Sequence of chain 1.A:
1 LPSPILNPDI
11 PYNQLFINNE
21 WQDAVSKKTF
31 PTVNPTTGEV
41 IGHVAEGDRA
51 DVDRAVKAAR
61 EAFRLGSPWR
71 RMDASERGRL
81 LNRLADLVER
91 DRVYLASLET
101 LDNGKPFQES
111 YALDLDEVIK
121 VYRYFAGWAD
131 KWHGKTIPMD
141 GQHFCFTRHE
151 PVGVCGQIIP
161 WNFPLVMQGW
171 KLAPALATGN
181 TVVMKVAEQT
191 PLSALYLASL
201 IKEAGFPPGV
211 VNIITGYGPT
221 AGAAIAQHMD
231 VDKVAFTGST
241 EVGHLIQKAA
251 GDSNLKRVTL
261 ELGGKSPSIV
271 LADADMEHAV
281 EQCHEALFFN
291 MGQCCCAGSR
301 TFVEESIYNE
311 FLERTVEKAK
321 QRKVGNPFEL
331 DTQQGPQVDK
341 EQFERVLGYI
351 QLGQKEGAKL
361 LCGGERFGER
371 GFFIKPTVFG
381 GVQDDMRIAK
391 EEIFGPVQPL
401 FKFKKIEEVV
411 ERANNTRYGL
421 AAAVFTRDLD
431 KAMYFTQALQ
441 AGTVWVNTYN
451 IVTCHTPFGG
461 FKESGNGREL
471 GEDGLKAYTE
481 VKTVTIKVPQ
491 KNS

The small molecule below binds the protein below.
Small molecule (SMILES): COc1ccccc1-c1c[n+](-c2ccc(-c3ccccc3)cc2)c2n1CCCCN2

Binding-site contacts:
Ligand atom C20 contacts residue GLU285 of chain 1.A at 3.6 Å.
Ligand atom C5 contacts residue ASN450 of chain 1.A at 3.1 Å.
Ligand atom N2 contacts residue ASN450 of chain 1.A at 3.4 Å (h-bond).
Ligand atom C28 contacts residue ASN450 of chain 1.A at 3.7 Å.
Ligand atom C9 contacts residue PHE163 of chain 1.A at 3.8 Å (hydrophobic).
Ligand atom O29 contacts residue LEU113 of chain 1.A at 3.4 Å.
Ligand atom C8 contacts residue CYS294 of chain 1.A at 3.9 Å (hydrophobic).
Ligand atom C27 contacts residue LEU113 of chain 1.A at 3.8 Å (hydrophobic).
Ligand atom C1 contacts residue ASN450 of chain 1.A at 3.3 Å.
Ligand atom C1 contacts residue PHE289 of chain 1.A at 3.6 Å (hydrophobic).
Ligand atom C3 contacts residue ASN450 of chain 1.A at 3.2 Å.
Ligand atom C27 contacts residue GLU117 of chain 1.A at 3.4 Å.
Ligand atom C17 contacts residue TYR449 of chain 1.A at 3.9 Å (hydrophobic).
Ligand atom N2 contacts residue LEU113 of chain 1.A at 3.9 Å.
Ligand atom C22 contacts residue GLU285 of chain 1.A at 3.8 Å.
Ligand atom N24 contacts residue ASN450 of chain 1.A at 3.9 Å.
Ligand atom C21 contacts residue GLU285 of chain 1.A at 3.6 Å.
Ligand atom C13 contacts residue LEU113 of chain 1.A at 3.5 Å (hydrophobic).
Ligand atom C20 contacts residue GLN282 of chain 1.A at 3.7 Å.
Ligand atom C3 contacts residue LEU113 of chain 1.A at 3.4 Å (hydrophobic).
Ligand atom N4 contacts residue LEU113 of chain 1.A at 3.4 Å.
Ligand atom C27 contacts residue VAL452 of chain 1.A at 3.4 Å (hydrophobic).
Ligand atom C18 contacts residue GLU285 of chain 1.A at 3.9 Å.
Ligand atom C19 contacts residue GLU285 of chain 1.A at 3.7 Å.
Ligand atom C10 contacts residue PHE163 of chain 1.A at 3.7 Å (hydrophobic).
Ligand atom C7 contacts residue ASN450 of chain 1.A at 3.6 Å.
Ligand atom C5 contacts residue LEU113 of chain 1.A at 3.9 Å (hydrophobic).
Ligand atom C30 contacts residue LEU113 of chain 1.A at 3.7 Å (hydrophobic).
Ligand atom C19 contacts residue GLN282 of chain 1.A at 3.8 Å.
Ligand atom N4 contacts residue ASN450 of chain 1.A at 3.1 Å (h-bond).
Ligand atom C11 contacts residue PHE289 of chain 1.A at 3.9 Å (hydrophobic).
Ligand atom C6 contacts residue PHE289 of chain 1.A at 3.7 Å (hydrophobic).
Ligand atom C28 contacts residue LEU113 of chain 1.A at 3.8 Å (hydrophobic).
Ligand atom C23 contacts residue GLU285 of chain 1.A at 3.9 Å.
Ligand atom C30 contacts residue GLU117 of chain 1.A at 4.0 Å.
Ligand atom C6 contacts residue ASN450 of chain 1.A at 3.8 Å.
Ligand atom C28 contacts residue VAL452 of chain 1.A at 3.1 Å (hydrophobic).
Ligand atom C30 contacts residue ASP114 of chain 1.A at 4.0 Å.
Ligand atom C26 contacts residue VAL452 of chain 1.A at 3.9 Å (hydrophobic).
Ligand atom N24 contacts residue LEU113 of chain 1.A at 3.7 Å.